Binding-site contacts:
Ligand atom O7 contacts residue ARG118 of chain 3.A at 2.6 Å (salt-bridge).
Ligand atom C8 contacts residue ARG118 of chain 3.A at 3.7 Å.
Ligand atom C6 contacts residue TYR123 of chain 3.A at 4.1 Å (hydrophobic).
Ligand atom C1 contacts residue ILE126 of chain 3.A at 4.3 Å (hydrophobic).
Ligand atom O6 contacts residue TYR123 of chain 3.A at 2.9 Å (h-bond).
Ligand atom O5 contacts residue ILE126 of chain 3.A at 4.2 Å.
Ligand atom C2 contacts residue ASN122 of chain 3.A at 2.4 Å.
Ligand atom C3 contacts residue ASN122 of chain 3.A at 3.8 Å.
Ligand atom C4 contacts residue ASN122 of chain 3.A at 4.2 Å.
Ligand atom C1 contacts residue ASN122 of chain 3.A at 1.4 Å.
Ligand atom O7 contacts residue ASN122 of chain 3.A at 4.1 Å.
Ligand atom C5 contacts residue ASN122 of chain 3.A at 3.7 Å.
Ligand atom N2 contacts residue ASN122 of chain 3.A at 2.9 Å (h-bond).
Ligand atom O5 contacts residue ASN122 of chain 3.A at 2.4 Å (h-bond).
Ligand atom C7 contacts residue ASN122 of chain 3.A at 3.7 Å.
Ligand atom C7 contacts residue ARG118 of chain 3.A at 3.4 Å.

A small-molecule ligand and the protein it binds are described below.
Small molecule (SMILES): CC(=O)N[C@@H]1[C@@H](O)[C@H](O)[C@@H](CO)O[C@H]1O

Sequence of chain 3.A:
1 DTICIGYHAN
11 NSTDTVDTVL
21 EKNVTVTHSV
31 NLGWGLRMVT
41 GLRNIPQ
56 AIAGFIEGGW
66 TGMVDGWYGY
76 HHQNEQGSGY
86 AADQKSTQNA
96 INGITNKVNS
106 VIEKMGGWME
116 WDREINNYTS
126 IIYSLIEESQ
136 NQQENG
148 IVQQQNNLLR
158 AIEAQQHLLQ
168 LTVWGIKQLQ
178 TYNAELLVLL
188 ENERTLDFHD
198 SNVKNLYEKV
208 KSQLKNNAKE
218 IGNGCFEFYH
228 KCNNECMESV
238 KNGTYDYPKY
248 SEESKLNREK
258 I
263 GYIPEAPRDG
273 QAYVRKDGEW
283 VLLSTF